Binding-site contacts:
Ligand atom C5 contacts residue SER357 of chain 1.I at 3.9 Å.
Ligand atom C1 contacts residue ASN355 of chain 1.I at 1.5 Å.
Ligand atom C1 contacts residue SER357 of chain 1.I at 3.7 Å.
Ligand atom C8 contacts residue NAG1 of chain 1.LB at 3.4 Å.
Ligand atom C3 contacts residue ASN355 of chain 1.I at 3.7 Å.
Ligand atom C4 contacts residue ASN355 of chain 1.I at 4.2 Å.
Ligand atom C5 contacts residue ASN355 of chain 1.I at 3.7 Å.
Ligand atom C2 contacts residue ASN355 of chain 1.I at 2.5 Å.
Ligand atom O5 contacts residue ASN355 of chain 1.I at 2.4 Å (h-bond).
Ligand atom C8 contacts residue ASN355 of chain 1.I at 4.4 Å.
Ligand atom N2 contacts residue ASN355 of chain 1.I at 2.8 Å (h-bond).
Ligand atom O7 contacts residue NAG1 of chain 1.LB at 4.0 Å.
Ligand atom C7 contacts residue ASN355 of chain 1.I at 3.4 Å.
Ligand atom O7 contacts residue ASN355 of chain 1.I at 3.7 Å.
Ligand atom O5 contacts residue SER357 of chain 1.I at 3.8 Å.
Ligand atom C7 contacts residue NAG1 of chain 1.LB at 4.3 Å.
Ligand atom C6 contacts residue NAG1 of chain 1.LB at 4.4 Å.

The protein below binds the small molecule below.
Small molecule (SMILES): CC(=O)N[C@H]1[C@H](O[C@H]2[C@H](O)[C@@H](NC(C)=O)CO[C@@H]2CO)O[C@H](CO)[C@@H](O)[C@@H]1O

Sequence of chain 1.I:
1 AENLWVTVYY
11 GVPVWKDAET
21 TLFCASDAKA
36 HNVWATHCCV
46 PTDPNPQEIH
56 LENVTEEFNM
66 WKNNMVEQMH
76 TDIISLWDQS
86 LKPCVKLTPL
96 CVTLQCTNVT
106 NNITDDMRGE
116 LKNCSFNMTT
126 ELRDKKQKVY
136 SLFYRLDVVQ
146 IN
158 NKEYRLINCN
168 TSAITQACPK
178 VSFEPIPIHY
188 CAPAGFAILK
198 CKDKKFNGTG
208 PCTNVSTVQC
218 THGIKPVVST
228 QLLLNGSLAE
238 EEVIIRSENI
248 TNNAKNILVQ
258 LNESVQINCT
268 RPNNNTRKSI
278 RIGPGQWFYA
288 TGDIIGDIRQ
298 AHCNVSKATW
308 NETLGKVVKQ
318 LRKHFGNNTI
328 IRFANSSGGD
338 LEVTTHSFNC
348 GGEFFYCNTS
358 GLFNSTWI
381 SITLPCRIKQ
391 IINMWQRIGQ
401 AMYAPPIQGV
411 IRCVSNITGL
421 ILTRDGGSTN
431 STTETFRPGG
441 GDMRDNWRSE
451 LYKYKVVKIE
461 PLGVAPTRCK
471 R